Binding-site contacts:
Ligand atom C5C contacts residue TYR51 of chain 1.A at 3.2 Å (hydrophobic).
Ligand atom C4B contacts residue GLU21 of chain 1.A at 4.2 Å.
Ligand atom C6D contacts residue VAL28 of chain 1.A at 3.7 Å (hydrophobic).
Ligand atom C5A contacts residue VAL28 of chain 1.A at 3.9 Å (hydrophobic).
Ligand atom C4A contacts residue VAL28 of chain 1.A at 4.0 Å (hydrophobic).
Ligand atom C6A contacts residue VAL28 of chain 1.A at 3.9 Å (hydrophobic).
Ligand atom C3D contacts residue TYR51 of chain 1.A at 3.4 Å (hydrophobic).
Ligand atom C4D contacts residue GLU134 of chain 1.A at 3.2 Å.
Ligand atom P contacts residue TYR51 of chain 1.A at 4.3 Å.
Ligand atom C2D contacts residue GLY52 of chain 1.A at 3.5 Å.
Ligand atom C5A contacts residue TYR51 of chain 1.A at 3.8 Å (hydrophobic).
Ligand atom C3D contacts residue ILE136 of chain 1.A at 3.9 Å (hydrophobic).
Ligand atom C5D contacts residue TYR51 of chain 1.A at 4.4 Å (hydrophobic).
Ligand atom C4D contacts residue ALA53 of chain 1.A at 3.9 Å (hydrophobic).
Ligand atom C4D contacts residue GLY52 of chain 1.A at 4.3 Å.
Ligand atom C2A contacts residue VAL28 of chain 1.A at 4.0 Å (hydrophobic).
Ligand atom C3A contacts residue VAL28 of chain 1.A at 4.0 Å (hydrophobic).
Ligand atom C4B contacts residue ILE23 of chain 1.A at 4.2 Å (hydrophobic).
Ligand atom C5B contacts residue ILE23 of chain 1.A at 3.5 Å (hydrophobic).
Ligand atom C2D contacts residue TYR51 of chain 1.A at 3.0 Å (hydrophobic).
Ligand atom C1A contacts residue VAL28 of chain 1.A at 4.0 Å (hydrophobic).
Ligand atom C4D contacts residue TYR68 of chain 1.A at 3.5 Å (hydrophobic).
Ligand atom C4C contacts residue TYR51 of chain 1.A at 3.8 Å (hydrophobic).
Ligand atom C3D contacts residue GLY52 of chain 1.A at 3.1 Å.
Ligand atom C6D contacts residue TYR68 of chain 1.A at 4.2 Å (hydrophobic).
Ligand atom C1D contacts residue TYR51 of chain 1.A at 3.6 Å (hydrophobic).
Ligand atom C2C contacts residue ILE71 of chain 1.A at 4.2 Å (hydrophobic).
Ligand atom C1C contacts residue TYR51 of chain 1.A at 4.0 Å (hydrophobic).
Ligand atom C3D contacts residue ALA53 of chain 1.A at 3.5 Å (hydrophobic).
Ligand atom C3D contacts residue GLU134 of chain 1.A at 4.2 Å.
Ligand atom C2D contacts residue ILE71 of chain 1.A at 4.0 Å (hydrophobic).
Ligand atom C6A contacts residue TYR51 of chain 1.A at 3.6 Å (hydrophobic).
Ligand atom C5D contacts residue GLU134 of chain 1.A at 4.0 Å.
Ligand atom C5D contacts residue VAL28 of chain 1.A at 4.0 Å (hydrophobic).
Ligand atom C6C contacts residue TYR51 of chain 1.A at 3.3 Å (hydrophobic).
Ligand atom C4D contacts residue ILE136 of chain 1.A at 3.9 Å (hydrophobic).
Ligand atom C4D contacts residue TYR51 of chain 1.A at 4.1 Å (hydrophobic).
Ligand atom C6D contacts residue TYR51 of chain 1.A at 4.2 Å (hydrophobic).
Ligand atom C6B contacts residue VAL28 of chain 1.A at 4.2 Å (hydrophobic).
Ligand atom C5D contacts residue TYR68 of chain 1.A at 3.4 Å (hydrophobic).

This protein binds this small molecule.
Small molecule (SMILES): c1ccc([P+](c2ccccc2)(c2ccccc2)c2ccccc2)cc1

Sequence of chain 1.A:
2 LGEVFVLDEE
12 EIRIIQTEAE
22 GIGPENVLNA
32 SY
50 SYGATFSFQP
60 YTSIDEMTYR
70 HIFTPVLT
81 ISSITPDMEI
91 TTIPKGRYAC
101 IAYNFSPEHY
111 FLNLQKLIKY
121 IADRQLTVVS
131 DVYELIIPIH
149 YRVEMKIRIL